A small-molecule ligand and the protein it binds are described below.
Small molecule (SMILES): CC(=O)N[C@@H]1[C@@H](O)[C@H](O)[C@@H](CO)O[C@H]1O

Binding-site contacts:
Ligand atom O5 contacts residue ASN284 of chain 3.A at 3.6 Å.
Ligand atom C1 contacts residue ASN281 of chain 3.A at 1.4 Å.
Ligand atom O7 contacts residue ASN281 of chain 3.A at 3.9 Å.
Ligand atom C1 contacts residue THR283 of chain 3.A at 3.7 Å.
Ligand atom C5 contacts residue THR283 of chain 3.A at 4.2 Å.
Ligand atom O5 contacts residue ASN281 of chain 3.A at 2.4 Å (h-bond).
Ligand atom C7 contacts residue ASN281 of chain 3.A at 3.5 Å.
Ligand atom N2 contacts residue ASN281 of chain 3.A at 2.8 Å (h-bond).
Ligand atom C5 contacts residue ASN281 of chain 3.A at 3.7 Å.
Ligand atom O5 contacts residue THR283 of chain 3.A at 4.1 Å.
Ligand atom C4 contacts residue ASN281 of chain 3.A at 4.1 Å.
Ligand atom C2 contacts residue ASN281 of chain 3.A at 2.4 Å.
Ligand atom C1 contacts residue ASN284 of chain 3.A at 4.2 Å.
Ligand atom C3 contacts residue ASN281 of chain 3.A at 3.6 Å.

Sequence of chain 3.A:
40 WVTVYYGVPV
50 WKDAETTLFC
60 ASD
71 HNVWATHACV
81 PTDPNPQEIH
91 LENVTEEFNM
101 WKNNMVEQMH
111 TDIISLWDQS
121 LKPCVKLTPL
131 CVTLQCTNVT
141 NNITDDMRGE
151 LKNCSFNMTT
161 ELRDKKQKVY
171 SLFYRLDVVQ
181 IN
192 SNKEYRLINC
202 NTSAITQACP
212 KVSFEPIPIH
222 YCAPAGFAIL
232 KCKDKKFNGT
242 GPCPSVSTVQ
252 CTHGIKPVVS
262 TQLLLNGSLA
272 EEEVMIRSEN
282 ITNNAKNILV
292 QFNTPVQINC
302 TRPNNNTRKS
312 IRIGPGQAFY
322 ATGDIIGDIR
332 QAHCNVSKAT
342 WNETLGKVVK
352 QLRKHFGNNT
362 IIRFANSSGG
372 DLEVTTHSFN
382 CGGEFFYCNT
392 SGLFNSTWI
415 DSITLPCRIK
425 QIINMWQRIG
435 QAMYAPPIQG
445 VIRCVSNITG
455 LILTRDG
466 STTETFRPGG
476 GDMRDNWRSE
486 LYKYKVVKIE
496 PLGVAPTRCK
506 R